Binding-site contacts:
Ligand atom O3B contacts residue SER169 of chain 1.A at 3.9 Å.
Ligand atom O3G contacts residue GLY178 of chain 1.A at 3.1 Å (h-bond).
Ligand atom O1G contacts residue GLY178 of chain 1.A at 3.8 Å.
Ligand atom O3G contacts residue ASP179 of chain 1.A at 3.1 Å (salt-bridge).
Ligand atom O2G contacts residue ASP179 of chain 1.A at 3.7 Å.
Ligand atom PB contacts residue CA1 of chain 1.J at 3.6 Å.
Ligand atom O3G contacts residue SER169 of chain 1.A at 3.1 Å (h-bond).
Ligand atom O1A contacts residue ASP181 of chain 1.A at 3.8 Å.
Ligand atom PA contacts residue CA1 of chain 1.J at 3.6 Å.
Ligand atom O3' contacts residue PHE258 of chain 1.A at 3.4 Å (h-bond).
Ligand atom C2' contacts residue TYR257 of chain 1.A at 3.7 Å (hydrophobic).
Ligand atom N9 contacts residue TYR257 of chain 1.A at 3.9 Å.
Ligand atom O4' contacts residue DC6 of chain 1.D at 3.4 Å.
Ligand atom N7 contacts residue TYR257 of chain 1.A at 3.6 Å.
Ligand atom O5' contacts residue ASP181 of chain 1.A at 3.5 Å (salt-bridge).
Ligand atom C5' contacts residue ASP181 of chain 1.A at 3.2 Å.
Ligand atom N3 contacts residue ALA262 of chain 1.A at 3.9 Å.
Ligand atom O1G contacts residue ARG138 of chain 1.A at 2.6 Å (salt-bridge).
Ligand atom C8 contacts residue TYR257 of chain 1.A at 3.0 Å (hydrophobic).
Ligand atom O2B contacts residue SER169 of chain 1.A at 3.8 Å.
Ligand atom O1A contacts residue CA1 of chain 1.J at 2.6 Å.
Ligand atom O3' contacts residue THR259 of chain 1.A at 3.8 Å.
Ligand atom O2B contacts residue ARG172 of chain 1.A at 3.1 Å (salt-bridge).
Ligand atom PG contacts residue ARG138 of chain 1.A at 3.8 Å.
Ligand atom O3G contacts residue CA1 of chain 1.J at 3.1 Å.
Ligand atom O3A contacts residue CA1 of chain 1.J at 3.9 Å.
Ligand atom C6 contacts residue DC6 of chain 1.D at 3.6 Å.
Ligand atom O1B contacts residue SER169 of chain 1.A at 3.2 Å (h-bond).
Ligand atom PG contacts residue GLY178 of chain 1.A at 3.9 Å.
Ligand atom C1' contacts residue TYR257 of chain 1.A at 3.9 Å (hydrophobic).
Ligand atom O3' contacts residue GLY260 of chain 1.A at 3.4 Å.
Ligand atom C8 contacts residue ASN265 of chain 1.A at 3.9 Å.
Ligand atom O1B contacts residue GLY168 of chain 1.A at 3.6 Å.
Ligand atom O1A contacts residue ASP179 of chain 1.A at 2.8 Å (salt-bridge).
Ligand atom C2' contacts residue ASN265 of chain 1.A at 3.7 Å.
Ligand atom C4 contacts residue ALA262 of chain 1.A at 3.9 Å (hydrophobic).
Ligand atom O1B contacts residue CA1 of chain 1.J at 2.3 Å.
Ligand atom PG contacts residue SER169 of chain 1.A at 3.8 Å.
Ligand atom O1G contacts residue SER169 of chain 1.A at 3.9 Å.
Ligand atom N6 contacts residue DC6 of chain 1.D at 3.5 Å.

Sequence of chain 1.A:
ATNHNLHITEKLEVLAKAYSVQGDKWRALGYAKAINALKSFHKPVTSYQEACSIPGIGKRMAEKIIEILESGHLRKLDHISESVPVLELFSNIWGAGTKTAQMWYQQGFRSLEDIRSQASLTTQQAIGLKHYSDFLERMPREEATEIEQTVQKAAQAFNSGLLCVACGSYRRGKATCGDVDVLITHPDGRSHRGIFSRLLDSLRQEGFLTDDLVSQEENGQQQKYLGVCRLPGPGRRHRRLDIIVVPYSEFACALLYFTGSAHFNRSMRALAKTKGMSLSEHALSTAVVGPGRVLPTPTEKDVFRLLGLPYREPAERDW

The protein below binds the small molecule below.
Small molecule (SMILES): Nc1ncnc2c1ncn2[C@H]1C[C@H](O)[C@@H](CO[P](=O)(O)O[P](=O)(O)OP(=O)(O)O)O1